Sequence of chain 2.A:
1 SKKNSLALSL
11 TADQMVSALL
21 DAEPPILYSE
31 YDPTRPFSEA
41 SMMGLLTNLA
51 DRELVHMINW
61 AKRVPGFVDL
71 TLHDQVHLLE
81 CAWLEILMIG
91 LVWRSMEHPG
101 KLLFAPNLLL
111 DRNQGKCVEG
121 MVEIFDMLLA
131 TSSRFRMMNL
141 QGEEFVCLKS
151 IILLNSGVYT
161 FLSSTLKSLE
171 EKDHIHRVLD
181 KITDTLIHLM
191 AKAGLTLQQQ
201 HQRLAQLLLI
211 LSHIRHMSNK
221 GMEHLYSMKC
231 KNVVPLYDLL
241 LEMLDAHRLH

Binding-site contacts:
Ligand atom C4 contacts residue LEU91 of chain 2.A at 4.1 Å (hydrophobic).
Ligand atom C7 contacts residue LEU128 of chain 2.A at 4.1 Å (hydrophobic).
Ligand atom C6 contacts residue LEU91 of chain 2.A at 3.7 Å (hydrophobic).
Ligand atom C12 contacts residue LEU46 of chain 2.A at 4.3 Å (hydrophobic).
Ligand atom C17 contacts residue MET121 of chain 2.A at 4.2 Å (hydrophobic).
Ligand atom C2 contacts residue LEU87 of chain 2.A at 4.3 Å (hydrophobic).
Ligand atom O3 contacts residue ARG94 of chain 2.A at 3.2 Å (salt-bridge).
Ligand atom O3 contacts residue GLU53 of chain 2.A at 2.6 Å (salt-bridge).
Ligand atom C2 contacts residue ALA50 of chain 2.A at 4.0 Å (hydrophobic).
Ligand atom C1 contacts residue PHE104 of chain 2.A at 3.9 Å (hydrophobic).
Ligand atom C3 contacts residue LEU87 of chain 2.A at 3.8 Å (hydrophobic).
Ligand atom C5 contacts residue PHE104 of chain 2.A at 4.0 Å (hydrophobic).
Ligand atom C1 contacts residue LEU46 of chain 2.A at 4.2 Å (hydrophobic).
Ligand atom C15 contacts residue GLY221 of chain 2.A at 3.9 Å.
Ligand atom C2 contacts residue GLU53 of chain 2.A at 3.8 Å.
Ligand atom O17 contacts residue GLY221 of chain 2.A at 3.8 Å.
Ligand atom C17 contacts residue HIS224 of chain 2.A at 3.5 Å.
Ligand atom C6 contacts residue MET88 of chain 2.A at 3.5 Å (hydrophobic).
Ligand atom C15 contacts residue ILE124 of chain 2.A at 4.1 Å (hydrophobic).
Ligand atom C17 contacts residue GLY221 of chain 2.A at 4.3 Å.
Ligand atom C7 contacts residue MET88 of chain 2.A at 4.1 Å (hydrophobic).
Ligand atom C16 contacts residue ILE124 of chain 2.A at 3.6 Å (hydrophobic).
Ligand atom C18 contacts residue GLY221 of chain 2.A at 4.0 Å.
Ligand atom C16 contacts residue GLY221 of chain 2.A at 3.7 Å.
Ligand atom O17 contacts residue LEU225 of chain 2.A at 3.3 Å (h-bond).
Ligand atom C3 contacts residue ARG94 of chain 2.A at 4.2 Å.
Ligand atom C17 contacts residue MET43 of chain 2.A at 4.2 Å (hydrophobic).
Ligand atom C16 contacts residue HIS224 of chain 2.A at 3.6 Å.
Ligand atom C2 contacts residue PHE104 of chain 2.A at 4.3 Å (hydrophobic).
Ligand atom C5 contacts residue LEU91 of chain 2.A at 4.1 Å (hydrophobic).
Ligand atom C1 contacts residue ALA50 of chain 2.A at 3.9 Å (hydrophobic).
Ligand atom O17 contacts residue HIS224 of chain 2.A at 2.8 Å (h-bond).
Ligand atom C3 contacts residue GLU53 of chain 2.A at 3.6 Å.
Ligand atom C18 contacts residue LEU225 of chain 2.A at 3.9 Å (hydrophobic).
Ligand atom C4 contacts residue LEU87 of chain 2.A at 3.3 Å (hydrophobic).
Ligand atom C10 contacts residue PHE104 of chain 2.A at 3.6 Å (hydrophobic).
Ligand atom C11 contacts residue LEU46 of chain 2.A at 4.1 Å (hydrophobic).
Ligand atom C9 contacts residue PHE104 of chain 2.A at 3.9 Å (hydrophobic).
Ligand atom C16 contacts residue MET121 of chain 2.A at 3.6 Å (hydrophobic).
Ligand atom O3 contacts residue LEU87 of chain 2.A at 3.5 Å.

This protein binds this small molecule.
Small molecule (SMILES): C[C@]12CC[C@@H]3c4ccc(O)cc4CC[C@H]3[C@@H]1CC[C@@H]2O